A small-molecule ligand and the protein it binds are described below.
Small molecule (SMILES): Cc1ccc(-n2nc(C(C)(C)C)cc2NC(=O)Nc2ccc(OCCN3CCOCC3)c3ccccc23)cc1

Binding-site contacts:
Ligand atom C20 contacts residue VAL65 of chain 1.D at 3.7 Å (hydrophobic).
Ligand atom C48 contacts residue PHE144 of chain 1.D at 3.7 Å (hydrophobic).
Ligand atom C33 contacts residue LYS44 of chain 1.D at 3.3 Å.
Ligand atom C33 contacts residue ALA42 of chain 1.D at 3.6 Å (hydrophobic).
Ligand atom N9 contacts residue ASP155 of chain 1.D at 3.6 Å (salt-bridge).
Ligand atom C34 contacts residue THR90 of chain 1.D at 3.6 Å.
Ligand atom C48 contacts residue CYS93 of chain 1.D at 2.9 Å (hydrophobic).
Ligand atom N2 contacts residue GLU62 of chain 1.D at 2.6 Å (salt-bridge).
Ligand atom O47 contacts residue TRP92 of chain 1.D at 3.6 Å.
Ligand atom C31 contacts residue THR90 of chain 1.D at 3.5 Å.
Ligand atom C21 contacts residue GLU62 of chain 1.D at 3.7 Å.
Ligand atom C32 contacts residue ILE88 of chain 1.D at 3.3 Å (hydrophobic).
Ligand atom C32 contacts residue LYS44 of chain 1.D at 3.4 Å.
Ligand atom C33 contacts residue ILE88 of chain 1.D at 3.1 Å (hydrophobic).
Ligand atom C3 contacts residue GLU62 of chain 1.D at 3.7 Å.
Ligand atom N2 contacts residue ASP155 of chain 1.D at 3.5 Å (salt-bridge).
Ligand atom C46 contacts residue CYS93 of chain 1.D at 3.3 Å (hydrophobic).
Ligand atom O1 contacts residue ASP155 of chain 1.D at 2.3 Å (salt-bridge).
Ligand atom C1 contacts residue GLU62 of chain 1.D at 3.1 Å.
Ligand atom C5 contacts residue THR90 of chain 1.D at 3.7 Å.
Ligand atom C19 contacts residue HIS135 of chain 1.D at 3.5 Å.
Ligand atom C10 contacts residue ASP155 of chain 1.D at 3.3 Å.
Ligand atom C32 contacts residue THR90 of chain 1.D at 3.4 Å.
Ligand atom C15 contacts residue GLU62 of chain 1.D at 3.4 Å.
Ligand atom C33 contacts residue THR90 of chain 1.D at 3.5 Å.
Ligand atom C23 contacts residue GLU62 of chain 1.D at 3.2 Å.
Ligand atom C20 contacts residue GLU62 of chain 1.D at 3.7 Å.
Ligand atom C14 contacts residue ASP155 of chain 1.D at 3.2 Å.
Ligand atom N9 contacts residue LEU66 of chain 1.D at 3.7 Å.
Ligand atom C8 contacts residue ASP155 of chain 1.D at 3.6 Å.
Ligand atom C31 contacts residue GLU62 of chain 1.D at 3.5 Å.
Ligand atom C4 contacts residue THR90 of chain 1.D at 3.7 Å.
Ligand atom C10 contacts residue GLU62 of chain 1.D at 3.6 Å.
Ligand atom N9 contacts residue GLU62 of chain 1.D at 2.6 Å (salt-bridge).
Ligand atom C45 contacts residue ALA42 of chain 1.D at 3.7 Å (hydrophobic).
Ligand atom C24 contacts residue GLU62 of chain 1.D at 2.8 Å.
Ligand atom C46 contacts residue GLN91 of chain 1.D at 3.3 Å.
Ligand atom C1 contacts residue ASP155 of chain 1.D at 2.9 Å.
Ligand atom O1 contacts residue GLY154 of chain 1.D at 3.2 Å.
Ligand atom O47 contacts residue CYS93 of chain 1.D at 2.7 Å (h-bond).

Sequence of chain 1.D:
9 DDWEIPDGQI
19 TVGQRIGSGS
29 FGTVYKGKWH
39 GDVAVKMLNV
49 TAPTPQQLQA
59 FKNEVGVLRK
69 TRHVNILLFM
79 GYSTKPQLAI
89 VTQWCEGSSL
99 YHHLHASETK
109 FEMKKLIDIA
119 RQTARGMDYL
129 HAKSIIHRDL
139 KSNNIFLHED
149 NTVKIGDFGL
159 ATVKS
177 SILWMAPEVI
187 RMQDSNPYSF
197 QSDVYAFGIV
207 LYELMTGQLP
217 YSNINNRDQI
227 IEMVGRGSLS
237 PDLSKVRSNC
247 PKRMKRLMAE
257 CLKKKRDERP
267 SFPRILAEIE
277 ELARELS